A small-molecule ligand and the protein it binds are described below.
Small molecule (SMILES): CC[C@H](C)[C@H](NC(=O)[C@H](CC1=c2ccccc2=NC1)NC(=O)[C@H](CCSC)NC(=O)[C@H](CC(C)C)NC(=O)[C@H](CC(C)C)NC(=O)[C@@H](N)CO)C(=O)N[C@H](C(=O)N[C@@H](CCC(N)=O)C(=O)N[C@@H](CS)C(=O)O)[C@@H](C)O

Sequence of chain 1.A:
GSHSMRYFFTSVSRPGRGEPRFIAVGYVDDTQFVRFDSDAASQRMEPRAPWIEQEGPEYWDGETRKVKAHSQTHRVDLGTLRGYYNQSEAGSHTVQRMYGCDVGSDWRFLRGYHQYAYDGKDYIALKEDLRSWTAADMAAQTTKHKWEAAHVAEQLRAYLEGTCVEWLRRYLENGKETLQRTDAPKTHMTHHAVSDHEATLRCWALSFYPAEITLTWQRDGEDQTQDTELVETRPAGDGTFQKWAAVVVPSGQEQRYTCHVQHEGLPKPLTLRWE

Binding-site contacts:
Ligand atom CD2 contacts residue TYR99 of chain 1.A at 3.3 Å (hydrophobic).
Ligand atom OG contacts residue GLU63 of chain 1.A at 2.8 Å (salt-bridge).
Ligand atom N contacts residue TYR7 of chain 1.A at 3.0 Å (h-bond).
Ligand atom CD1 contacts residue HIS70 of chain 1.A at 3.5 Å.
Ligand atom CB contacts residue TRP167 of chain 1.A at 3.6 Å (hydrophobic).
Ligand atom OE1 contacts residue VAL76 of chain 1.A at 3.6 Å.
Ligand atom OXT contacts residue THR143 of chain 1.A at 2.8 Å (h-bond).
Ligand atom OG1 contacts residue NA1 of chain 1.F at 2.8 Å (h-bond).
Ligand atom C contacts residue TYR84 of chain 1.A at 3.6 Å (hydrophobic).
Ligand atom CD1 contacts residue GLU63 of chain 1.A at 3.6 Å.
Ligand atom CB contacts residue ASP77 of chain 1.A at 3.6 Å.
Ligand atom CA contacts residue TYR171 of chain 1.A at 3.6 Å (hydrophobic).
Ligand atom CD1 contacts residue TYR159 of chain 1.A at 3.6 Å (hydrophobic).
Ligand atom N contacts residue TYR171 of chain 1.A at 2.9 Å (h-bond).
Ligand atom O contacts residue TRP147 of chain 1.A at 2.8 Å (h-bond).
Ligand atom O contacts residue LYS66 of chain 1.A at 3.0 Å (salt-bridge).
Ligand atom CA contacts residue GLU63 of chain 1.A at 3.5 Å.
Ligand atom CB contacts residue GLU63 of chain 1.A at 3.5 Å.
Ligand atom CB contacts residue TYR99 of chain 1.A at 3.2 Å (hydrophobic).
Ligand atom OXT contacts residue TYR84 of chain 1.A at 2.8 Å (h-bond).
Ligand atom CD2 contacts residue TYR7 of chain 1.A at 3.5 Å (hydrophobic).
Ligand atom CA contacts residue TYR7 of chain 1.A at 3.4 Å (hydrophobic).
Ligand atom CD1 contacts residue MET45 of chain 1.A at 3.5 Å (hydrophobic).
Ligand atom O contacts residue TYR159 of chain 1.A at 2.7 Å (h-bond).
Ligand atom O contacts residue NA1 of chain 1.F at 3.3 Å (h-bond).
Ligand atom CA contacts residue ASP77 of chain 1.A at 3.4 Å.
Ligand atom N contacts residue ASP77 of chain 1.A at 3.0 Å (salt-bridge).
Ligand atom N contacts residue TYR7 of chain 1.A at 3.6 Å (h-bond).
Ligand atom OG contacts residue LYS66 of chain 1.A at 3.0 Å (salt-bridge).
Ligand atom O contacts residue TYR84 of chain 1.A at 3.6 Å (h-bond).
Ligand atom N contacts residue GLU63 of chain 1.A at 2.9 Å (salt-bridge).
Ligand atom CD1 contacts residue ARG97 of chain 1.A at 3.4 Å.
Ligand atom OG1 contacts residue GLN155 of chain 1.A at 3.6 Å (h-bond).
Ligand atom CG2 contacts residue THR73 of chain 1.A at 3.5 Å.
Ligand atom C contacts residue TYR7 of chain 1.A at 3.5 Å (hydrophobic).
Ligand atom N contacts residue NA1 of chain 1.F at 3.6 Å (h-bond).
Ligand atom O contacts residue HIS70 of chain 1.A at 3.1 Å (h-bond).
Ligand atom CG contacts residue GLU63 of chain 1.A at 3.5 Å.
Ligand atom N contacts residue TYR99 of chain 1.A at 3.0 Å (h-bond).
Ligand atom CD2 contacts residue PHE9 of chain 1.A at 3.5 Å (hydrophobic).